Sequence of chain 1.A:
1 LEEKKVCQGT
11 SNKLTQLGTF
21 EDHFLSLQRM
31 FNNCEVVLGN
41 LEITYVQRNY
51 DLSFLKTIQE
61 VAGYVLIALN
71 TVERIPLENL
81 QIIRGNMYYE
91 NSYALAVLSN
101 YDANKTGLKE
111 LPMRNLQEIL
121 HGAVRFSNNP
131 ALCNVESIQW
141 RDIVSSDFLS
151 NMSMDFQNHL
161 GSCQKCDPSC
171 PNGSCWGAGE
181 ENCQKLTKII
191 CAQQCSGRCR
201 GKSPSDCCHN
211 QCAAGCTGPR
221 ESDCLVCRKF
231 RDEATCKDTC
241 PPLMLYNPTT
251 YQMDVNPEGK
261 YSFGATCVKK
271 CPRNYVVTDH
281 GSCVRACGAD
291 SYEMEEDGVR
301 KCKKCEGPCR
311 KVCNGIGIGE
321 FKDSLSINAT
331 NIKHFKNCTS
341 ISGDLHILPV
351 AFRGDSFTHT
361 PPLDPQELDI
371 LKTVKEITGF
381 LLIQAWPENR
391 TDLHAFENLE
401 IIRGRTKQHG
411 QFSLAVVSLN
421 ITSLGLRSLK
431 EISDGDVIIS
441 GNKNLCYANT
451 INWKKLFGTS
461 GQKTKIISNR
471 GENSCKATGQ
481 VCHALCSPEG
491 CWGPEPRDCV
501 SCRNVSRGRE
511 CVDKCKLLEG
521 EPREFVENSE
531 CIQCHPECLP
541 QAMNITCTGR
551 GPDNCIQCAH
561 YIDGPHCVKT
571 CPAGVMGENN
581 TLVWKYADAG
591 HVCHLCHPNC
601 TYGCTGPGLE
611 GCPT

A small-molecule ligand and the protein it binds are described below.
Small molecule (SMILES): CC(=O)N[C@@H]1[C@@H](O)[C@H](O)[C@@H](CO)O[C@H]1O

Binding-site contacts:
Ligand atom C3 contacts residue ASN337 of chain 1.A at 3.3 Å.
Ligand atom C5 contacts residue ASN337 of chain 1.A at 3.1 Å.
Ligand atom C2 contacts residue ASN337 of chain 1.A at 2.6 Å.
Ligand atom C4 contacts residue ASN337 of chain 1.A at 3.8 Å.
Ligand atom N2 contacts residue ASN337 of chain 1.A at 2.9 Å (h-bond).
Ligand atom C1 contacts residue ASN337 of chain 1.A at 1.4 Å.
Ligand atom O5 contacts residue ASN337 of chain 1.A at 2.4 Å (h-bond).
Ligand atom C6 contacts residue ASN337 of chain 1.A at 4.3 Å.
Ligand atom C7 contacts residue ASN337 of chain 1.A at 4.1 Å.